Binding-site contacts:
Ligand atom SG contacts residue ALA241 of chain 32.C at 3.5 Å (h-bond).
Ligand atom C contacts residue TYR95 of chain 32.A at 4.5 Å (hydrophobic).
Ligand atom CB contacts residue GLU239 of chain 32.C at 4.0 Å.
Ligand atom O contacts residue GLY1 of chain 32.E at 2.2 Å (h-bond).
Ligand atom N contacts residue TYR152 of chain 31.A at 3.5 Å.
Ligand atom SG contacts residue TYR95 of chain 32.A at 3.8 Å.
Ligand atom C contacts residue MET78 of chain 32.A at 4.2 Å (hydrophobic).
Ligand atom N contacts residue GLN238 of chain 32.C at 3.8 Å.
Ligand atom SG contacts residue MET78 of chain 32.A at 3.8 Å.
Ligand atom CB contacts residue ASP150 of chain 31.A at 3.6 Å.
Ligand atom SG contacts residue GLY1 of chain 32.E at 4.2 Å.
Ligand atom SG contacts residue GLU239 of chain 32.C at 4.3 Å.
Ligand atom O contacts residue TYR95 of chain 32.A at 3.6 Å.
Ligand atom CB contacts residue GLY1 of chain 32.E at 3.1 Å.
Ligand atom N contacts residue GLU239 of chain 32.C at 3.0 Å (salt-bridge).
Ligand atom N contacts residue GLN155 of chain 31.A at 4.3 Å.
Ligand atom CB contacts residue MET78 of chain 32.A at 3.9 Å (hydrophobic).
Ligand atom O contacts residue TYR152 of chain 31.A at 3.6 Å.
Ligand atom C contacts residue SER151 of chain 31.A at 3.9 Å.
Ligand atom CA contacts residue SER151 of chain 31.A at 4.0 Å.
Ligand atom CA contacts residue ASP150 of chain 31.A at 3.3 Å.
Ligand atom C contacts residue GLY1 of chain 32.E at 1.3 Å.
Ligand atom N contacts residue GLY1 of chain 32.E at 3.7 Å.
Ligand atom CA contacts residue GLU239 of chain 32.C at 3.9 Å.
Ligand atom O contacts residue GLN155 of chain 31.A at 3.0 Å (h-bond).
Ligand atom C contacts residue GLN155 of chain 31.A at 4.2 Å.
Ligand atom N contacts residue ASP150 of chain 31.A at 4.4 Å.
Ligand atom C contacts residue TYR152 of chain 31.A at 3.6 Å (hydrophobic).
Ligand atom O contacts residue LEU75 of chain 32.A at 4.4 Å.
Ligand atom SG contacts residue GLY240 of chain 32.C at 4.0 Å.
Ligand atom C contacts residue ASP150 of chain 31.A at 3.8 Å.
Ligand atom CA contacts residue TYR152 of chain 31.A at 3.8 Å (hydrophobic).
Ligand atom CA contacts residue GLY1 of chain 32.E at 2.4 Å.

Sequence of chain 32.C:
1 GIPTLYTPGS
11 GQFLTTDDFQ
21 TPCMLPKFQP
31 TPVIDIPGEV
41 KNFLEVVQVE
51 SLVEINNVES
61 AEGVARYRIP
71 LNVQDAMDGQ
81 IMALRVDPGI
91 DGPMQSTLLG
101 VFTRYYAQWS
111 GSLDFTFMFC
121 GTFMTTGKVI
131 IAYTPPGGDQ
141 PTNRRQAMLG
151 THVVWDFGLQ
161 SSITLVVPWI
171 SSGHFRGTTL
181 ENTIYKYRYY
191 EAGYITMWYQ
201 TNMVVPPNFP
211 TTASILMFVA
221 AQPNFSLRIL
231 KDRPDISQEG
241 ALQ

This small molecule binds to this protein.
Small molecule (SMILES): N[C@@H](CS)C(=O)O

Sequence of chain 31.A:
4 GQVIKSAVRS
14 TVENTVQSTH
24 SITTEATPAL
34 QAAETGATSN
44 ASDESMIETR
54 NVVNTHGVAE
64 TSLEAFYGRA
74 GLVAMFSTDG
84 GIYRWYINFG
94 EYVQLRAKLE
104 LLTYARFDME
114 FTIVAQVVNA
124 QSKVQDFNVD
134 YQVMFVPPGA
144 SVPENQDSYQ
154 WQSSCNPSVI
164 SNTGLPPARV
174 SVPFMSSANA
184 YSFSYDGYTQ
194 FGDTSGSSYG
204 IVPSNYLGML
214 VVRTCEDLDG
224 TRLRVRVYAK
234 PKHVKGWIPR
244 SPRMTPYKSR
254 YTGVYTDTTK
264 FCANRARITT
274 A

Sequence of chain 32.A:
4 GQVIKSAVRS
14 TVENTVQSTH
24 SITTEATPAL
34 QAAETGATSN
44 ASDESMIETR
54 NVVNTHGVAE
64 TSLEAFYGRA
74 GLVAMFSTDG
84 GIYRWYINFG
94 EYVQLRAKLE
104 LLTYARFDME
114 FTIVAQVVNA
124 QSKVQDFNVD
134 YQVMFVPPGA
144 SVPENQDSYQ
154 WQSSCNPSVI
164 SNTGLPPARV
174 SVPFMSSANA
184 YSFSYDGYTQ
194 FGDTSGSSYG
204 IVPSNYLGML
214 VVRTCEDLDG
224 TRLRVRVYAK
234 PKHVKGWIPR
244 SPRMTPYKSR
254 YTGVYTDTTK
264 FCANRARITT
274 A